This protein binds this small molecule.
Small molecule (SMILES): CC(=O)N[C@H]1[C@H](O[C@H]2[C@H](O)[C@@H](NC(C)=O)CO[C@@H]2CO[C@@H]2O[C@@H](C)[C@@H](O)[C@@H](O)[C@@H]2O)O[C@H](CO)[C@@H](O)[C@@H]1O

Binding-site contacts:
Ligand atom C8 contacts residue LEU36 of chain 1.D at 4.0 Å (hydrophobic).
Ligand atom O6 contacts residue VAL35 of chain 1.D at 4.4 Å.
Ligand atom O7 contacts residue GLY7 of chain 1.D at 3.9 Å.
Ligand atom C2 contacts residue ASN11 of chain 1.D at 2.5 Å.
Ligand atom C4 contacts residue ASN11 of chain 1.D at 4.3 Å.
Ligand atom C7 contacts residue ASN11 of chain 1.D at 4.1 Å.
Ligand atom C1 contacts residue ASN11 of chain 1.D at 1.4 Å.
Ligand atom O5 contacts residue ASN11 of chain 1.D at 2.4 Å (h-bond).
Ligand atom C8 contacts residue GLY7 of chain 1.D at 3.7 Å.
Ligand atom C3 contacts residue ASN11 of chain 1.D at 3.9 Å.
Ligand atom C7 contacts residue PHE6 of chain 1.D at 4.4 Å (hydrophobic).
Ligand atom C7 contacts residue GLY7 of chain 1.D at 3.6 Å.
Ligand atom O7 contacts residue VAL35 of chain 1.D at 4.5 Å.
Ligand atom C8 contacts residue PHE6 of chain 1.D at 3.6 Å (hydrophobic).
Ligand atom N2 contacts residue ASN11 of chain 1.D at 3.0 Å (h-bond).
Ligand atom N2 contacts residue GLY7 of chain 1.D at 4.0 Å.
Ligand atom C5 contacts residue ASN11 of chain 1.D at 3.6 Å.
Ligand atom C8 contacts residue PHE10 of chain 1.D at 3.8 Å (hydrophobic).

Sequence of chain 1.D:
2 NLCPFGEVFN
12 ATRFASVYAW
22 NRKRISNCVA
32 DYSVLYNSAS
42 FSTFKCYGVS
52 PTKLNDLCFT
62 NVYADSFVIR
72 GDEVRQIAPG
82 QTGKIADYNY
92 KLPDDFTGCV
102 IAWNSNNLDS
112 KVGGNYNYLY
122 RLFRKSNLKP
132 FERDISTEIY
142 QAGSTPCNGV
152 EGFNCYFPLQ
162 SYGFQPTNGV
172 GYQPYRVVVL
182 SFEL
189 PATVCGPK